Sequence of chain 1.C:
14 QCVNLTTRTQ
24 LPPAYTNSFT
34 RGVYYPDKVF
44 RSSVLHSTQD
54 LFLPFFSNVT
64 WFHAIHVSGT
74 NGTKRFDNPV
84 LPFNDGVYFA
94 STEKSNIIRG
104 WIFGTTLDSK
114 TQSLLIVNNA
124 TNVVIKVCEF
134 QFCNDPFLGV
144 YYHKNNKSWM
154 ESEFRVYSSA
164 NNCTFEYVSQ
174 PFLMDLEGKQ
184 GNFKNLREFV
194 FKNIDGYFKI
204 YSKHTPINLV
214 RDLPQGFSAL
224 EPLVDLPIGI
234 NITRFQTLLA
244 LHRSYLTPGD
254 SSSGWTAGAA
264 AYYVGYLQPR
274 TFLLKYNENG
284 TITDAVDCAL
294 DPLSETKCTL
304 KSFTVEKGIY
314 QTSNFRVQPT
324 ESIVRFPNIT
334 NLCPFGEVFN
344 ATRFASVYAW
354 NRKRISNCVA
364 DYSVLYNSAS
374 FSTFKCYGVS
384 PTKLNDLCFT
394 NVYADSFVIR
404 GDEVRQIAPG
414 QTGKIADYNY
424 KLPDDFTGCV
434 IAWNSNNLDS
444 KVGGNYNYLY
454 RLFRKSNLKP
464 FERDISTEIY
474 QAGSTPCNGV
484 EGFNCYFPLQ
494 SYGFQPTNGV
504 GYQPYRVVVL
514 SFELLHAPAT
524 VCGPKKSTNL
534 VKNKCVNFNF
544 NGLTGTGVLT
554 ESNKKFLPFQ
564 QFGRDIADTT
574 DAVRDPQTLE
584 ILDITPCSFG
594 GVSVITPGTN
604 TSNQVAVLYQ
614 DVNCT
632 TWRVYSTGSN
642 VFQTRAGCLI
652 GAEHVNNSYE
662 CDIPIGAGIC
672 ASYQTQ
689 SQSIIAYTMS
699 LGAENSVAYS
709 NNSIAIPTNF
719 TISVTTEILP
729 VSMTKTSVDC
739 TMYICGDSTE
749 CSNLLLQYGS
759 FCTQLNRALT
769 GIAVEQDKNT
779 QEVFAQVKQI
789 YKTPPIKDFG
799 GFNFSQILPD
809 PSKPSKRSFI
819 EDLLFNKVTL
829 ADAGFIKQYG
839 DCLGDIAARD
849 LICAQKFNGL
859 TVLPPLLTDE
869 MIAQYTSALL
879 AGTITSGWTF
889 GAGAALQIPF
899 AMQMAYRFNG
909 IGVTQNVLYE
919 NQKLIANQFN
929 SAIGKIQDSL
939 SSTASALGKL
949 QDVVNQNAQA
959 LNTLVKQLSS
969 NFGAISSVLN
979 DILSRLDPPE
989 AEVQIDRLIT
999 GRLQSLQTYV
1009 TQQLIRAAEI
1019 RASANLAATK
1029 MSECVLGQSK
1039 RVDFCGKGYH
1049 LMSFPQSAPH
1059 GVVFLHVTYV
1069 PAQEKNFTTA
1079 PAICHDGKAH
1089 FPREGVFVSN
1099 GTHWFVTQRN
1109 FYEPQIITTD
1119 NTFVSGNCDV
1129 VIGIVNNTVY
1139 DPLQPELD

Binding-site contacts:
Ligand atom C7 contacts residue ASN282 of chain 1.C at 3.5 Å.
Ligand atom N2 contacts residue ASN282 of chain 1.C at 3.0 Å (h-bond).
Ligand atom C7 contacts residue ASN280 of chain 1.C at 3.8 Å.
Ligand atom C4 contacts residue ASN282 of chain 1.C at 4.4 Å.
Ligand atom C3 contacts residue ASN282 of chain 1.C at 3.9 Å.
Ligand atom O5 contacts residue ASN282 of chain 1.C at 2.5 Å (h-bond).
Ligand atom O7 contacts residue ASN280 of chain 1.C at 3.4 Å (h-bond).
Ligand atom C5 contacts residue ASN282 of chain 1.C at 3.8 Å.
Ligand atom C2 contacts residue ASN282 of chain 1.C at 2.5 Å.
Ligand atom C1 contacts residue ASN282 of chain 1.C at 1.5 Å.
Ligand atom C8 contacts residue ASN280 of chain 1.C at 3.4 Å.
Ligand atom C8 contacts residue ASN282 of chain 1.C at 3.9 Å.
Ligand atom C8 contacts residue GLU281 of chain 1.C at 3.1 Å.
Ligand atom O7 contacts residue ASN282 of chain 1.C at 3.6 Å.

This small molecule binds to this protein.
Small molecule (SMILES): CC(=O)N[C@H]1[C@H](O[C@H]2[C@H](O)[C@@H](NC(C)=O)CO[C@@H]2CO)O[C@H](CO)[C@@H](O)[C@@H]1O